The small molecule below binds the protein below.
Small molecule (SMILES): CC(=O)N[C@@H]1[C@@H](O)[C@H](O)[C@@H](CO)O[C@H]1O

Sequence of chain 1.A:
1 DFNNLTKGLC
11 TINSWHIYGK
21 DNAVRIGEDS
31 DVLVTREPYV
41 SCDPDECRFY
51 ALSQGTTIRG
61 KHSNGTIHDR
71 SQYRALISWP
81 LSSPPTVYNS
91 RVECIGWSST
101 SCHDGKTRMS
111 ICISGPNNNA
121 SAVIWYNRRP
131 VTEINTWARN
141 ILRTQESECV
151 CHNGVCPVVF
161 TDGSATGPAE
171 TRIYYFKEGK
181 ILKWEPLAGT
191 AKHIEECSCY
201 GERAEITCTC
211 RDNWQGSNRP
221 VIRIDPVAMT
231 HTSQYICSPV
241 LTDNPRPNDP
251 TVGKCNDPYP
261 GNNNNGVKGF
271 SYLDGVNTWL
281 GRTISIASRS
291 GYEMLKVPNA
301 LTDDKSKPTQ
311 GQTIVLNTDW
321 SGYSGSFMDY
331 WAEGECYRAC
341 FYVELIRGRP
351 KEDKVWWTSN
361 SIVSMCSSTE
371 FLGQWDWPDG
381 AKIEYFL

Binding-site contacts:
Ligand atom O7 contacts residue ASN64 of chain 1.A at 4.1 Å.
Ligand atom C2 contacts residue TRP356 of chain 1.A at 4.4 Å (hydrophobic).
Ligand atom N2 contacts residue ASN64 of chain 1.A at 2.5 Å (h-bond).
Ligand atom O3 contacts residue TRP356 of chain 1.A at 4.0 Å.
Ligand atom C4 contacts residue TRP356 of chain 1.A at 4.2 Å (hydrophobic).
Ligand atom C8 contacts residue ASN64 of chain 1.A at 3.3 Å.
Ligand atom O5 contacts residue ASN64 of chain 1.A at 4.4 Å.
Ligand atom C1 contacts residue ASN64 of chain 1.A at 3.0 Å.
Ligand atom C2 contacts residue ASN64 of chain 1.A at 3.3 Å.
Ligand atom O4 contacts residue TRP356 of chain 1.A at 4.1 Å.
Ligand atom N2 contacts residue TRP356 of chain 1.A at 3.9 Å.
Ligand atom C7 contacts residue TRP356 of chain 1.A at 4.4 Å (hydrophobic).
Ligand atom O5 contacts residue TRP356 of chain 1.A at 4.4 Å.
Ligand atom C7 contacts residue ASN64 of chain 1.A at 3.1 Å.
Ligand atom C5 contacts residue TRP356 of chain 1.A at 4.1 Å (hydrophobic).
Ligand atom C1 contacts residue TRP356 of chain 1.A at 4.0 Å (hydrophobic).
Ligand atom C3 contacts residue TRP356 of chain 1.A at 3.6 Å (hydrophobic).
Ligand atom C8 contacts residue TRP356 of chain 1.A at 3.8 Å (hydrophobic).